Sequence of chain 1.A:
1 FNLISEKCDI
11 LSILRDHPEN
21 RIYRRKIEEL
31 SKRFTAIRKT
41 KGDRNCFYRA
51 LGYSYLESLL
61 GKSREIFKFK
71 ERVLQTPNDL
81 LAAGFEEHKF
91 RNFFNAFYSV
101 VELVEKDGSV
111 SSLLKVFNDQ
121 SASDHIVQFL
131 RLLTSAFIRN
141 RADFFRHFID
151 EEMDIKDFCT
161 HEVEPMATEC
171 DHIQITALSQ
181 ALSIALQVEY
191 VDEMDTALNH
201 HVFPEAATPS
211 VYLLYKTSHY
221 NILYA

Binding-site contacts:
Ligand atom C2 contacts residue GLY42 of chain 1.A at 3.9 Å.
Ligand atom C6 contacts residue HIS219 of chain 1.A at 3.7 Å.
Ligand atom S contacts residue HIS219 of chain 1.A at 3.1 Å.
Ligand atom C2 contacts residue ASP43 of chain 1.A at 4.2 Å.
Ligand atom N contacts residue ARG44 of chain 1.A at 4.2 Å.
Ligand atom O contacts residue ASP43 of chain 1.A at 3.4 Å (salt-bridge).
Ligand atom C1 contacts residue ASP43 of chain 1.A at 4.5 Å.
Ligand atom N contacts residue HIS219 of chain 1.A at 4.4 Å.
Ligand atom C2 contacts residue ARG44 of chain 1.A at 3.6 Å.
Ligand atom C5 contacts residue SER218 of chain 1.A at 3.5 Å.
Ligand atom N contacts residue SER218 of chain 1.A at 3.0 Å (h-bond).
Ligand atom C6 contacts residue THR217 of chain 1.A at 3.5 Å.
Ligand atom S contacts residue SER218 of chain 1.A at 3.8 Å.
Ligand atom C contacts residue TYR220 of chain 1.A at 4.1 Å (hydrophobic).
Ligand atom O contacts residue CYS46 of chain 1.A at 3.1 Å (h-bond).
Ligand atom C2 contacts residue SER218 of chain 1.A at 3.9 Å.
Ligand atom C1 contacts residue ASN45 of chain 1.A at 4.4 Å.
Ligand atom O contacts residue GLY42 of chain 1.A at 3.8 Å.
Ligand atom N contacts residue GLY42 of chain 1.A at 4.3 Å.
Ligand atom N contacts residue CYS46 of chain 1.A at 3.5 Å (h-bond).
Ligand atom BR contacts residue SER218 of chain 1.A at 4.0 Å.
Ligand atom C4 contacts residue SER218 of chain 1.A at 3.9 Å.
Ligand atom C1 contacts residue SER218 of chain 1.A at 3.7 Å.
Ligand atom C1 contacts residue GLY42 of chain 1.A at 4.3 Å.
Ligand atom C6 contacts residue SER218 of chain 1.A at 3.6 Å.
Ligand atom C contacts residue PHE47 of chain 1.A at 3.7 Å (hydrophobic).
Ligand atom C1 contacts residue ARG44 of chain 1.A at 3.9 Å.
Ligand atom C contacts residue CYS46 of chain 1.A at 1.6 Å (hydrophobic).
Ligand atom C contacts residue SER218 of chain 1.A at 3.7 Å.
Ligand atom S contacts residue GLY42 of chain 1.A at 3.9 Å.
Ligand atom C3 contacts residue SER218 of chain 1.A at 3.7 Å.
Ligand atom S contacts residue THR217 of chain 1.A at 4.0 Å.
Ligand atom O contacts residue ASN45 of chain 1.A at 3.3 Å (h-bond).
Ligand atom C contacts residue HIS219 of chain 1.A at 4.3 Å.
Ligand atom C3 contacts residue GLY42 of chain 1.A at 4.2 Å.
Ligand atom O contacts residue LYS41 of chain 1.A at 4.1 Å.
Ligand atom O contacts residue ARG44 of chain 1.A at 2.8 Å (salt-bridge).
Ligand atom C1 contacts residue CYS46 of chain 1.A at 2.5 Å (hydrophobic).
Ligand atom C5 contacts residue THR217 of chain 1.A at 4.3 Å.

The protein below binds the small molecule below.
Small molecule (SMILES): CC(=O)NCc1cc(Br)cs1